Sequence of chain 1.A:
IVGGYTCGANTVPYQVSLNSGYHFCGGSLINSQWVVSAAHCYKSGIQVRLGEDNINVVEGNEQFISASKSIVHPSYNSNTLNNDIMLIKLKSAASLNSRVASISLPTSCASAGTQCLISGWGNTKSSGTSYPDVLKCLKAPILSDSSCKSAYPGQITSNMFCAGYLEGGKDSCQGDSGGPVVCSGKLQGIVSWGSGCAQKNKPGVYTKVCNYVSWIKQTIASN

Binding-site contacts:
Ligand atom N10 contacts residue TRP193 of chain 1.A at 3.7 Å.
Ligand atom N10 contacts residue ASP171 of chain 1.A at 3.2 Å (salt-bridge).
Ligand atom C9 contacts residue TRP193 of chain 1.A at 3.8 Å (hydrophobic).
Ligand atom N8 contacts residue TRP193 of chain 1.A at 4.2 Å.
Ligand atom C7 contacts residue CYS197 of chain 1.A at 3.9 Å (hydrophobic).
Ligand atom C6 contacts residue CYS173 of chain 1.A at 4.0 Å (hydrophobic).
Ligand atom N8 contacts residue GLY194 of chain 1.A at 3.4 Å.
Ligand atom C3 contacts residue VAL191 of chain 1.A at 3.6 Å (hydrophobic).
Ligand atom C3 contacts residue TRP193 of chain 1.A at 4.0 Å (hydrophobic).
Ligand atom C1 contacts residue SER177 of chain 1.A at 3.2 Å.
Ligand atom C2 contacts residue SER192 of chain 1.A at 3.9 Å.
Ligand atom N8 contacts residue SER172 of chain 1.A at 3.9 Å.
Ligand atom C1 contacts residue CYS173 of chain 1.A at 3.9 Å (hydrophobic).
Ligand atom C4 contacts residue TRP193 of chain 1.A at 3.7 Å (hydrophobic).
Ligand atom C3 contacts residue SER172 of chain 1.A at 3.7 Å.
Ligand atom C2 contacts residue VAL191 of chain 1.A at 3.7 Å (hydrophobic).
Ligand atom C7 contacts residue GLY196 of chain 1.A at 3.0 Å.
Ligand atom C2 contacts residue TRP193 of chain 1.A at 4.2 Å (hydrophobic).
Ligand atom C5 contacts residue TRP193 of chain 1.A at 4.1 Å (hydrophobic).
Ligand atom C7 contacts residue GLY194 of chain 1.A at 3.7 Å.
Ligand atom N8 contacts residue GLY196 of chain 1.A at 2.6 Å (h-bond).
Ligand atom C1 contacts residue SER192 of chain 1.A at 4.1 Å.
Ligand atom C4 contacts residue GLY194 of chain 1.A at 3.8 Å.
Ligand atom C5 contacts residue GLY194 of chain 1.A at 3.8 Å.
Ligand atom C9 contacts residue SER172 of chain 1.A at 3.5 Å.
Ligand atom C5 contacts residue GLN174 of chain 1.A at 4.0 Å.
Ligand atom C2 contacts residue CYS173 of chain 1.A at 3.7 Å (hydrophobic).
Ligand atom C2 contacts residue SER177 of chain 1.A at 3.2 Å.
Ligand atom C6 contacts residue GLN174 of chain 1.A at 3.8 Å.
Ligand atom N10 contacts residue SER172 of chain 1.A at 3.0 Å (h-bond).
Ligand atom C9 contacts residue GLY196 of chain 1.A at 3.9 Å.
Ligand atom C9 contacts residue GLY194 of chain 1.A at 3.7 Å.
Ligand atom C4 contacts residue CYS173 of chain 1.A at 3.9 Å (hydrophobic).
Ligand atom C9 contacts residue CYS173 of chain 1.A at 4.2 Å (hydrophobic).
Ligand atom N10 contacts residue GLY204 of chain 1.A at 3.5 Å.
Ligand atom C1 contacts residue GLN174 of chain 1.A at 4.0 Å.
Ligand atom C5 contacts residue CYS173 of chain 1.A at 4.1 Å (hydrophobic).
Ligand atom C3 contacts residue CYS173 of chain 1.A at 3.9 Å (hydrophobic).
Ligand atom C4 contacts residue SER172 of chain 1.A at 4.1 Å.
Ligand atom N8 contacts residue CYS197 of chain 1.A at 3.9 Å.

The small molecule below binds the protein below.
Small molecule (SMILES): NC1=NCc2ccccc21